Binding-site contacts:
Ligand atom C4 contacts residue GLN89 of chain 1.A at 3.5 Å.
Ligand atom C21 contacts residue GLN89 of chain 1.A at 3.4 Å.
Ligand atom C1 contacts residue THR248 of chain 1.A at 3.2 Å.
Ligand atom C24 contacts residue ASP244 of chain 1.A at 3.6 Å.
Ligand atom N27 contacts residue GLY50 of chain 1.A at 3.2 Å (h-bond).
Ligand atom C36 contacts residue TYR87 of chain 1.A at 3.6 Å (hydrophobic).
Ligand atom N27 contacts residue ASP244 of chain 1.A at 2.6 Å (salt-bridge).
Ligand atom C10 contacts residue GLN89 of chain 1.A at 3.4 Å.
Ligand atom C10 contacts residue TYR87 of chain 1.A at 3.4 Å (hydrophobic).
Ligand atom C11 contacts residue GLY246 of chain 1.A at 3.7 Å.
Ligand atom C37 contacts residue GLY50 of chain 1.A at 3.7 Å.
Ligand atom O15 contacts residue THR88 of chain 1.A at 3.2 Å (h-bond).
Ligand atom C16 contacts residue THR247 of chain 1.A at 3.6 Å.
Ligand atom C1 contacts residue GLY29 of chain 1.A at 3.5 Å.
Ligand atom N13 contacts residue THR247 of chain 1.A at 3.4 Å (h-bond).
Ligand atom C19 contacts residue GLN89 of chain 1.A at 3.6 Å.
Ligand atom C33 contacts residue THR88 of chain 1.A at 3.6 Å.
Ligand atom C20 contacts residue GLN89 of chain 1.A at 3.7 Å.
Ligand atom C36 contacts residue VAL85 of chain 1.A at 3.4 Å (hydrophobic).
Ligand atom C30 contacts residue TYR214 of chain 1.A at 3.5 Å (hydrophobic).
Ligand atom O23 contacts residue THR248 of chain 1.A at 2.8 Å (h-bond).
Ligand atom O15 contacts residue GLN89 of chain 1.A at 3.0 Å (h-bond).
Ligand atom C30 contacts residue GLY50 of chain 1.A at 3.3 Å.
Ligand atom O25 contacts residue TYR87 of chain 1.A at 3.5 Å.
Ligand atom C24 contacts residue ASP48 of chain 1.A at 3.7 Å.
Ligand atom C2 contacts residue GLY27 of chain 1.A at 3.2 Å.
Ligand atom N13 contacts residue GLY246 of chain 1.A at 3.2 Å (h-bond).
Ligand atom C11 contacts residue ASP48 of chain 1.A at 3.4 Å.
Ligand atom C2 contacts residue THR248 of chain 1.A at 3.5 Å.
Ligand atom C28 contacts residue ASP244 of chain 1.A at 3.4 Å.
Ligand atom O25 contacts residue ASP48 of chain 1.A at 2.6 Å (salt-bridge).
Ligand atom O15 contacts residue TYR87 of chain 1.A at 3.5 Å.
Ligand atom O25 contacts residue GLY50 of chain 1.A at 3.5 Å (h-bond).
Ligand atom C32 contacts residue PRO86 of chain 1.A at 3.6 Å (hydrophobic).
Ligand atom C28 contacts residue GLY50 of chain 1.A at 3.6 Å.
Ligand atom C17 contacts residue GLY246 of chain 1.A at 3.3 Å.
Ligand atom C26 contacts residue ASP244 of chain 1.A at 3.2 Å.
Ligand atom C34 contacts residue THR88 of chain 1.A at 3.1 Å.
Ligand atom O25 contacts residue SER51 of chain 1.A at 3.7 Å.
Ligand atom C37 contacts residue ILE142 of chain 1.A at 3.7 Å (hydrophobic).

Sequence of chain 1.A:
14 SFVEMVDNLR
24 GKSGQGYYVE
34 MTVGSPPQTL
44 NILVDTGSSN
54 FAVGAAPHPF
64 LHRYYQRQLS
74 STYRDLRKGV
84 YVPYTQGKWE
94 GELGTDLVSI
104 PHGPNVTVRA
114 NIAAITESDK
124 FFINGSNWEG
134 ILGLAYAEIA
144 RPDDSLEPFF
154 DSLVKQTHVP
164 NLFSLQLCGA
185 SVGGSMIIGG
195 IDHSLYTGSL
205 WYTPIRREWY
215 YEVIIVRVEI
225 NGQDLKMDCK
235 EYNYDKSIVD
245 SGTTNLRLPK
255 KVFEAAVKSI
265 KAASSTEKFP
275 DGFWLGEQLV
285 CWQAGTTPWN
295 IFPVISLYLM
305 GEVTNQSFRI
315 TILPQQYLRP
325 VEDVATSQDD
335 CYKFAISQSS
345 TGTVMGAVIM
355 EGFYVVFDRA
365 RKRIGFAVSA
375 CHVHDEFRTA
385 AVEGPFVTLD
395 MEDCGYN

A protein and the small-molecule ligand that binds it are described below.
Small molecule (SMILES): CCN1CCCCC[C@@H](C)C[C@@H]([C@H](O)CNCc2cccc(C(C)C)c2)NC(=O)c2cccc(c2)C1=O